Sequence of chain 2.A:
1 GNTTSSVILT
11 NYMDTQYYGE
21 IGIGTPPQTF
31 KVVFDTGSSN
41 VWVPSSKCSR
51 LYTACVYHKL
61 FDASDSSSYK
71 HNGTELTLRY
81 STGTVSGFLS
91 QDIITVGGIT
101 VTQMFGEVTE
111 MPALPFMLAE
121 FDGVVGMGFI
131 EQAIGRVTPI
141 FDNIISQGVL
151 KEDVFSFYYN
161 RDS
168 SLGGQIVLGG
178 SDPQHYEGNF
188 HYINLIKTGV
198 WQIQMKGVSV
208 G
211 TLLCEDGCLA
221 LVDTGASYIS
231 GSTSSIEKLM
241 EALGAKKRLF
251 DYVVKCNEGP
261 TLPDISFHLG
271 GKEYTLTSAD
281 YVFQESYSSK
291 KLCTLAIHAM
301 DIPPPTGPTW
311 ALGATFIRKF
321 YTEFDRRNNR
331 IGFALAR

This small molecule binds to this protein.
Small molecule (SMILES): COCCCNc1nc(C(C)(C)C)ncc1C(=O)N(CC(C)C)[C@@H]1CNC[C@H](C(=O)N2CCOCC2)C1

Binding-site contacts:
Ligand atom N23 contacts residue ASP223 of chain 2.A at 2.8 Å (salt-bridge).
Ligand atom N6 contacts residue GLY225 of chain 2.A at 2.8 Å (h-bond).
Ligand atom O2 contacts residue TYR17 of chain 2.A at 3.1 Å (h-bond).
Ligand atom C1 contacts residue TYR159 of chain 2.A at 3.6 Å (hydrophobic).
Ligand atom O29 contacts residue SER81 of chain 2.A at 3.0 Å (h-bond).
Ligand atom O29 contacts residue TYR80 of chain 2.A at 3.2 Å.
Ligand atom C31 contacts residue SER81 of chain 2.A at 3.7 Å.
Ligand atom C1 contacts residue THR224 of chain 2.A at 2.9 Å.
Ligand atom C35 contacts residue LEU221 of chain 2.A at 3.7 Å (hydrophobic).
Ligand atom C38 contacts residue PRO115 of chain 2.A at 3.5 Å (hydrophobic).
Ligand atom C3 contacts residue THR15 of chain 2.A at 3.4 Å.
Ligand atom O14 contacts residue GLY225 of chain 2.A at 3.3 Å (h-bond).
Ligand atom N15 contacts residue GLY225 of chain 2.A at 3.7 Å.
Ligand atom C18 contacts residue GLY225 of chain 2.A at 3.8 Å.
Ligand atom C1 contacts residue ALA226 of chain 2.A at 3.7 Å (hydrophobic).
Ligand atom C22 contacts residue ASP35 of chain 2.A at 3.1 Å.
Ligand atom C22 contacts residue GLY225 of chain 2.A at 3.7 Å.
Ligand atom O14 contacts residue ALA226 of chain 2.A at 3.3 Å.
Ligand atom C25 contacts residue ASP223 of chain 2.A at 3.5 Å.
Ligand atom C5 contacts residue THR15 of chain 2.A at 3.8 Å.
Ligand atom C7 contacts residue GLY225 of chain 2.A at 3.8 Å.
Ligand atom C5 contacts residue SER227 of chain 2.A at 3.7 Å.
Ligand atom C34 contacts residue LEU221 of chain 2.A at 3.4 Å (hydrophobic).
Ligand atom N23 contacts residue ASP35 of chain 2.A at 2.8 Å (salt-bridge).
Ligand atom C34 contacts residue GLY37 of chain 2.A at 3.4 Å.
Ligand atom N30 contacts residue SER81 of chain 2.A at 3.5 Å (h-bond).
Ligand atom C24 contacts residue ASP35 of chain 2.A at 3.5 Å.
Ligand atom N10 contacts residue THR82 of chain 2.A at 3.0 Å (h-bond).
Ligand atom C22 contacts residue ASP223 of chain 2.A at 3.6 Å.
Ligand atom C28 contacts residue SER81 of chain 2.A at 3.3 Å.
Ligand atom C4 contacts residue VAL33 of chain 2.A at 3.6 Å (hydrophobic).
Ligand atom C24 contacts residue GLY37 of chain 2.A at 3.5 Å.
Ligand atom C11 contacts residue THR82 of chain 2.A at 3.0 Å.
Ligand atom O33 contacts residue THR306 of chain 2.A at 3.5 Å.
Ligand atom C4 contacts residue GLY225 of chain 2.A at 3.4 Å.
Ligand atom C3 contacts residue GLY225 of chain 2.A at 3.3 Å.
Ligand atom C5 contacts residue GLY225 of chain 2.A at 3.6 Å.
Ligand atom C13 contacts residue GLY225 of chain 2.A at 3.4 Å.
Ligand atom C37 contacts residue GLN16 of chain 2.A at 3.6 Å.
Ligand atom C24 contacts residue ASP223 of chain 2.A at 3.4 Å.